Binding-site contacts:
Ligand atom C10 contacts residue ILE137 of chain 1.A at 3.5 Å (hydrophobic).
Ligand atom C18 contacts residue GLY249 of chain 1.A at 3.6 Å.
Ligand atom C31 contacts residue GLY53 of chain 1.A at 3.4 Å.
Ligand atom C14 contacts residue TYR90 of chain 1.A at 3.7 Å (hydrophobic).
Ligand atom C30 contacts residue GLY53 of chain 1.A at 3.6 Å.
Ligand atom N20 contacts residue ASP51 of chain 1.A at 2.7 Å (salt-bridge).
Ligand atom C28 contacts residue ARG147 of chain 1.A at 3.1 Å.
Ligand atom C33 contacts residue SER248 of chain 1.A at 3.6 Å.
Ligand atom O9 contacts residue ILE137 of chain 1.A at 3.5 Å.
Ligand atom C27 contacts residue VAL88 of chain 1.A at 3.6 Å (hydrophobic).
Ligand atom C33 contacts residue GLY249 of chain 1.A at 3.7 Å.
Ligand atom C22 contacts residue GLY249 of chain 1.A at 3.5 Å.
Ligand atom C23 contacts residue GLY32 of chain 1.A at 3.5 Å.
Ligand atom C18 contacts residue ASP51 of chain 1.A at 3.4 Å.
Ligand atom C34 contacts residue THR250 of chain 1.A at 3.4 Å.
Ligand atom C33 contacts residue THR251 of chain 1.A at 3.5 Å.
Ligand atom C11 contacts residue TYR90 of chain 1.A at 3.4 Å (hydrophobic).
Ligand atom N24 contacts residue GLY30 of chain 1.A at 3.4 Å (h-bond).
Ligand atom O9 contacts residue TYR90 of chain 1.A at 3.2 Å.
Ligand atom C2 contacts residue LEU49 of chain 1.A at 3.6 Å (hydrophobic).
Ligand atom C31 contacts residue SER54 of chain 1.A at 3.6 Å.
Ligand atom C34 contacts residue SER248 of chain 1.A at 3.1 Å.
Ligand atom C32 contacts residue GLY249 of chain 1.A at 3.4 Å.
Ligand atom C2 contacts residue TRP134 of chain 1.A at 3.7 Å (hydrophobic).
Ligand atom N12 contacts residue TYR90 of chain 1.A at 3.6 Å.
Ligand atom N24 contacts residue ILE129 of chain 1.A at 3.6 Å.
Ligand atom N19 contacts residue ASP51 of chain 1.A at 2.6 Å (salt-bridge).
Ligand atom C3 contacts residue TYR90 of chain 1.A at 3.6 Å (hydrophobic).
Ligand atom O29 contacts residue ARG147 of chain 1.A at 3.4 Å (salt-bridge).
Ligand atom C23 contacts residue GLN31 of chain 1.A at 3.5 Å.
Ligand atom N20 contacts residue ASP247 of chain 1.A at 2.9 Å (salt-bridge).
Ligand atom C21 contacts residue GLY249 of chain 1.A at 3.0 Å.
Ligand atom C6 contacts residue GLY249 of chain 1.A at 3.6 Å.
Ligand atom C4 contacts residue TYR90 of chain 1.A at 3.6 Å (hydrophobic).
Ligand atom C23 contacts residue GLY30 of chain 1.A at 3.2 Å.
Ligand atom C32 contacts residue GLY32 of chain 1.A at 3.4 Å.
Ligand atom C10 contacts residue TYR90 of chain 1.A at 3.5 Å (hydrophobic).
Ligand atom C33 contacts residue GLY32 of chain 1.A at 3.5 Å.
Ligand atom N20 contacts residue GLY249 of chain 1.A at 3.7 Å.
Ligand atom O9 contacts residue PHE127 of chain 1.A at 3.2 Å.

Sequence of chain 1.A:
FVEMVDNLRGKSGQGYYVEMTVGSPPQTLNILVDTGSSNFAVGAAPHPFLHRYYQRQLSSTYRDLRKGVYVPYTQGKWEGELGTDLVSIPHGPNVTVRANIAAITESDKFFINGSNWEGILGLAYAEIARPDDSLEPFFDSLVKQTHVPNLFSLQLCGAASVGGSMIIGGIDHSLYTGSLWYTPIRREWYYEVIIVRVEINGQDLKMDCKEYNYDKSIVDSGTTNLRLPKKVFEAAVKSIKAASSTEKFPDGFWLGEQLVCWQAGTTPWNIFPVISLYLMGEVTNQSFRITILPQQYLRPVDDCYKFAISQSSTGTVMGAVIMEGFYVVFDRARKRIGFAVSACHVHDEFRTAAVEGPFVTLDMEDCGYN

A small-molecule ligand and the protein it binds are described below.
Small molecule (SMILES): CC#Cc1cncc(-c2ccc3c(c2)[C@@]2(COC(N)=N2)c2cc(C4=CCOCC4)ncc2O3)c1